A protein and the small-molecule ligand that binds it are described below.
Small molecule (SMILES): CC(=O)N[C@@H]1[C@@H](O)[C@H](O)[C@@H](CO)O[C@H]1O

Sequence of chain 1.A:
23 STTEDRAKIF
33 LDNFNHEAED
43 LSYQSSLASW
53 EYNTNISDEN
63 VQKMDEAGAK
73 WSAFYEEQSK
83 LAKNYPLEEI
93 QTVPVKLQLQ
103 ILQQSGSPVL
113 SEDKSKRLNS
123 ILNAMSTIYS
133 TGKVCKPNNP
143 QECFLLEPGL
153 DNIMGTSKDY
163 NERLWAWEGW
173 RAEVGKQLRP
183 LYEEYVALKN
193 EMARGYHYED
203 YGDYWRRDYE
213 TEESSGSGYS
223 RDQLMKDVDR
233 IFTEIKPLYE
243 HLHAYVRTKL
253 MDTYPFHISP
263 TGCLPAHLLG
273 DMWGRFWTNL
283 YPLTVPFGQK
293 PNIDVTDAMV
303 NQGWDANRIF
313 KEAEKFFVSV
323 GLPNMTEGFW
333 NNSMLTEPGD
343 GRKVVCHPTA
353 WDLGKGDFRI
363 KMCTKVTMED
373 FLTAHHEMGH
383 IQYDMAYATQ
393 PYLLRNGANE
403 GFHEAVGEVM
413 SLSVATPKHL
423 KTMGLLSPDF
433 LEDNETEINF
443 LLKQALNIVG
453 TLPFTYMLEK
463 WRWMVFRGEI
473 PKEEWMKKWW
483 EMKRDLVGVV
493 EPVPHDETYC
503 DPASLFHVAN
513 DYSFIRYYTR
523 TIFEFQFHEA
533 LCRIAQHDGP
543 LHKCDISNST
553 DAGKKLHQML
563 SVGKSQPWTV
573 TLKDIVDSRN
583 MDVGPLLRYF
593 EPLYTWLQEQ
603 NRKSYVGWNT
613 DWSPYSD

Binding-site contacts:
Ligand atom O4 contacts residue THR424 of chain 1.A at 4.2 Å.
Ligand atom C3 contacts residue ASN550 of chain 1.A at 3.8 Å.
Ligand atom C7 contacts residue ASN550 of chain 1.A at 3.5 Å.
Ligand atom O7 contacts residue ASN550 of chain 1.A at 3.8 Å.
Ligand atom N2 contacts residue ASN550 of chain 1.A at 3.0 Å (h-bond).
Ligand atom O6 contacts residue THR424 of chain 1.A at 2.7 Å (h-bond).
Ligand atom C2 contacts residue ASN550 of chain 1.A at 2.5 Å.
Ligand atom O6 contacts residue MET425 of chain 1.A at 3.7 Å.
Ligand atom O5 contacts residue SER549 of chain 1.A at 4.3 Å.
Ligand atom O6 contacts residue SER549 of chain 1.A at 4.5 Å.
Ligand atom C1 contacts residue ASN550 of chain 1.A at 1.4 Å.
Ligand atom C4 contacts residue ASN550 of chain 1.A at 4.3 Å.
Ligand atom C6 contacts residue THR424 of chain 1.A at 4.0 Å.
Ligand atom O4 contacts residue MET425 of chain 1.A at 4.3 Å.
Ligand atom O6 contacts residue HIS421 of chain 1.A at 3.8 Å.
Ligand atom O5 contacts residue ASN550 of chain 1.A at 2.4 Å (h-bond).
Ligand atom C5 contacts residue ASN550 of chain 1.A at 3.7 Å.
Ligand atom C6 contacts residue MET425 of chain 1.A at 3.6 Å (hydrophobic).